Sequence of chain 15.A:
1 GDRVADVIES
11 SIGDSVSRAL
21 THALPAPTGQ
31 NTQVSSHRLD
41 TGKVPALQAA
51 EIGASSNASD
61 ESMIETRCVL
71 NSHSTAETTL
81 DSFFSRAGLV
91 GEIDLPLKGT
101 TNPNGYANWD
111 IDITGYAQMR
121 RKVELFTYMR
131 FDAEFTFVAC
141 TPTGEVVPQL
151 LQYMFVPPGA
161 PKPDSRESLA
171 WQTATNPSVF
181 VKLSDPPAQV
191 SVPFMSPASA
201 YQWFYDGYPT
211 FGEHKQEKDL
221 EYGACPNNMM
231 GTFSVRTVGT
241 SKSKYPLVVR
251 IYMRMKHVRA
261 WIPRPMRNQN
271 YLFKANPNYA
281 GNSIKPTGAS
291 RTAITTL

Binding-site contacts:
Ligand atom OAW contacts residue MET195 of chain 15.A at 3.5 Å.
Ligand atom CAI contacts residue ASP112 of chain 15.A at 3.5 Å.
Ligand atom CAA contacts residue ILE24 of chain 15.C at 3.8 Å (hydrophobic).
Ligand atom OAB contacts residue ASP112 of chain 15.A at 3.5 Å.
Ligand atom CAI contacts residue THR114 of chain 15.A at 3.8 Å.
Ligand atom CAA contacts residue PRO177 of chain 15.A at 3.8 Å (hydrophobic).
Ligand atom OAB contacts residue ILE113 of chain 15.A at 3.2 Å (h-bond).
Ligand atom CAH contacts residue ASN228 of chain 15.A at 3.2 Å.
Ligand atom CAG contacts residue PHE137 of chain 15.A at 3.7 Å (hydrophobic).
Ligand atom CAK contacts residue MET195 of chain 15.A at 3.6 Å (hydrophobic).
Ligand atom CAG contacts residue PHE233 of chain 15.A at 3.2 Å (hydrophobic).
Ligand atom CAC contacts residue PHE137 of chain 15.A at 3.8 Å (hydrophobic).
Ligand atom CAK contacts residue VAL192 of chain 15.A at 3.1 Å (hydrophobic).
Ligand atom CAD contacts residue GLN202 of chain 15.A at 3.5 Å.
Ligand atom CAH contacts residue TRP203 of chain 15.A at 3.5 Å (hydrophobic).
Ligand atom CAC contacts residue PHE233 of chain 15.A at 3.1 Å (hydrophobic).
Ligand atom CAJ contacts residue ILE111 of chain 15.A at 3.3 Å (hydrophobic).
Ligand atom CAY contacts residue PHE155 of chain 15.A at 3.8 Å (hydrophobic).
Ligand atom CAH contacts residue GLN202 of chain 15.A at 3.7 Å.
Ligand atom CAE contacts residue ASP112 of chain 15.A at 3.7 Å.
Ligand atom CAE contacts residue THR114 of chain 15.A at 3.5 Å.
Ligand atom CAU contacts residue TRP203 of chain 15.A at 3.7 Å (hydrophobic).
Ligand atom CAR contacts residue PHE135 of chain 15.A at 3.4 Å (hydrophobic).
Ligand atom CAU contacts residue TYR201 of chain 15.A at 3.8 Å (hydrophobic).
Ligand atom CAT contacts residue TYR201 of chain 15.A at 3.5 Å (hydrophobic).
Ligand atom CAD contacts residue ASN228 of chain 15.A at 3.5 Å.
Ligand atom CAM contacts residue VAL192 of chain 15.A at 3.3 Å (hydrophobic).
Ligand atom OAW contacts residue ILE111 of chain 15.A at 3.6 Å.
Ligand atom CAM contacts residue ILE24 of chain 15.C at 3.7 Å (hydrophobic).
Ligand atom NBE contacts residue ASN228 of chain 15.A at 3.9 Å.
Ligand atom CAX contacts residue TRP203 of chain 15.A at 3.6 Å (hydrophobic).
Ligand atom NBE contacts residue TRP203 of chain 15.A at 3.2 Å.
Ligand atom CAU contacts residue ASN228 of chain 15.A at 3.6 Å.
Ligand atom CAI contacts residue TRP203 of chain 15.A at 3.6 Å (hydrophobic).
Ligand atom CAZ contacts residue MET195 of chain 15.A at 3.9 Å (hydrophobic).
Ligand atom CAN contacts residue PHE155 of chain 15.A at 3.6 Å (hydrophobic).
Ligand atom CAL contacts residue ILE111 of chain 15.A at 3.6 Å (hydrophobic).
Ligand atom CBC contacts residue TRP203 of chain 15.A at 3.2 Å (hydrophobic).
Ligand atom CBC contacts residue ASN228 of chain 15.A at 3.9 Å.
Ligand atom CAP contacts residue ILE111 of chain 15.A at 3.8 Å (hydrophobic).

Sequence of chain 11.C:
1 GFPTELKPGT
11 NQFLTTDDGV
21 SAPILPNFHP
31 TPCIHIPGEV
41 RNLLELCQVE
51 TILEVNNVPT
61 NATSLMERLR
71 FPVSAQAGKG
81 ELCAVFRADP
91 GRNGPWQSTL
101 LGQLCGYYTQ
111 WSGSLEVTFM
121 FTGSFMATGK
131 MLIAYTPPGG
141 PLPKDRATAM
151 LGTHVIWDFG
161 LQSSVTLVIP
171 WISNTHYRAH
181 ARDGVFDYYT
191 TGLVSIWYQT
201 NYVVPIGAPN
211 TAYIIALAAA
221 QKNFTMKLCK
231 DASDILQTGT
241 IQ

Sequence of chain 15.C:
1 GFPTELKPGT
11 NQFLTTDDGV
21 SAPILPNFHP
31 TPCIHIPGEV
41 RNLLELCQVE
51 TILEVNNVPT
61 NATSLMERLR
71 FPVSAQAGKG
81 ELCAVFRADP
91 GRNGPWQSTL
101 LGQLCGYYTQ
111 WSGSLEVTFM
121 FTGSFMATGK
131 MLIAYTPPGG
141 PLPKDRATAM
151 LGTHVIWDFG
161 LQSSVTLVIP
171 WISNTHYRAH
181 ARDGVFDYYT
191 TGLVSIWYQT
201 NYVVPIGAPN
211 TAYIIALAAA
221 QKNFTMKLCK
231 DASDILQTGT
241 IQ

A small-molecule ligand and the protein it binds are described below.
Small molecule (SMILES): Cc1cccc(-c2ccc(OCCCCCN3CCN(c4ccncc4)C3=O)cc2)c1